Binding-site contacts:
Ligand atom C15 contacts residue GLN291 of chain 1.A at 3.8 Å.
Ligand atom O20 contacts residue GLN291 of chain 1.A at 3.1 Å (h-bond).
Ligand atom C32 contacts residue PHE354 of chain 1.A at 3.5 Å (hydrophobic).
Ligand atom C19 contacts residue ASN243 of chain 1.A at 3.7 Å.
Ligand atom C29 contacts residue PHE354 of chain 1.A at 3.8 Å (hydrophobic).
Ligand atom O25 contacts residue GLN355 of chain 1.A at 3.2 Å (h-bond).
Ligand atom C21 contacts residue ILE258 of chain 1.A at 3.8 Å (hydrophobic).
Ligand atom C23 contacts residue MET279 of chain 1.A at 3.8 Å (hydrophobic).
Ligand atom O18 contacts residue ILE258 of chain 1.A at 3.6 Å.
Ligand atom C33 contacts residue LEU358 of chain 1.A at 3.8 Å (hydrophobic).
Ligand atom C14 contacts residue ASN243 of chain 1.A at 3.8 Å.
Ligand atom O18 contacts residue PHE294 of chain 1.A at 3.8 Å.
Ligand atom C33 contacts residue PHE354 of chain 1.A at 3.4 Å (hydrophobic).
Ligand atom CL8 contacts residue LEU241 of chain 1.A at 3.8 Å.
Ligand atom CL7 contacts residue HIS82 of chain 1.A at 3.8 Å.
Ligand atom CL8 contacts residue ASP240 of chain 1.A at 3.5 Å.
Ligand atom C21 contacts residue PHE262 of chain 1.A at 3.7 Å (hydrophobic).
Ligand atom C28 contacts residue PHE354 of chain 1.A at 3.4 Å (hydrophobic).
Ligand atom C24 contacts residue PHE294 of chain 1.A at 3.5 Å (hydrophobic).
Ligand atom O25 contacts residue ILE298 of chain 1.A at 3.8 Å.
Ligand atom C3 contacts residue MET195 of chain 1.A at 3.6 Å (hydrophobic).
Ligand atom C27 contacts residue MET195 of chain 1.A at 3.6 Å (hydrophobic).
Ligand atom CL7 contacts residue PHE262 of chain 1.A at 3.6 Å.
Ligand atom C12 contacts residue PHE294 of chain 1.A at 3.8 Å (hydrophobic).
Ligand atom C31 contacts residue PHE354 of chain 1.A at 3.8 Å (hydrophobic).
Ligand atom C16 contacts residue PHE294 of chain 1.A at 3.7 Å (hydrophobic).
Ligand atom C15 contacts residue PHE294 of chain 1.A at 3.5 Å (hydrophobic).
Ligand atom O18 contacts residue GLN291 of chain 1.A at 2.9 Å (h-bond).
Ligand atom C27 contacts residue PHE354 of chain 1.A at 3.7 Å (hydrophobic).
Ligand atom O22 contacts residue PHE262 of chain 1.A at 3.6 Å.
Ligand atom C33 contacts residue MET195 of chain 1.A at 3.5 Å (hydrophobic).
Ligand atom C32 contacts residue MET195 of chain 1.A at 3.4 Å (hydrophobic).
Ligand atom C21 contacts residue GLN291 of chain 1.A at 3.4 Å.
Ligand atom C19 contacts residue GLN291 of chain 1.A at 3.7 Å.
Ligand atom C21 contacts residue MET259 of chain 1.A at 3.6 Å (hydrophobic).
Ligand atom C14 contacts residue PHE294 of chain 1.A at 3.7 Å (hydrophobic).
Ligand atom C15 contacts residue ILE258 of chain 1.A at 3.8 Å (hydrophobic).
Ligand atom C23 contacts residue PHE294 of chain 1.A at 3.7 Å (hydrophobic).
Ligand atom O25 contacts residue PHE294 of chain 1.A at 3.4 Å.
Ligand atom C3 contacts residue THR193 of chain 1.A at 3.7 Å.

Sequence of chain 1.A:
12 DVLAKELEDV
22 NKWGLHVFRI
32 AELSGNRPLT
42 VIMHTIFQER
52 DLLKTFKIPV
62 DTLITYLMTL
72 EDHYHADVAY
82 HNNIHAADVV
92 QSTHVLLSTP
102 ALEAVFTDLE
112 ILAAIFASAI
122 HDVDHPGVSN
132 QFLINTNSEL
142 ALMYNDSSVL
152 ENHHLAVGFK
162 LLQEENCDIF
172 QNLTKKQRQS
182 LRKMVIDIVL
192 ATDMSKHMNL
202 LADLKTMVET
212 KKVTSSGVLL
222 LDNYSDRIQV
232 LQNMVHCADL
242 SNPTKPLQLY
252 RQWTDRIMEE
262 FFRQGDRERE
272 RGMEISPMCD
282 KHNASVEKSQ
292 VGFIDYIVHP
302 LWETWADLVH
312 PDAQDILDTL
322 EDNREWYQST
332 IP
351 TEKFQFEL

A protein and the small-molecule ligand that binds it are described below.
Small molecule (SMILES): COc1ccc(C(=O)Cc2c(Cl)cncc2Cl)c(OCC(=O)NCc2ccccc2)c1OC